Sequence of chain 2.D:
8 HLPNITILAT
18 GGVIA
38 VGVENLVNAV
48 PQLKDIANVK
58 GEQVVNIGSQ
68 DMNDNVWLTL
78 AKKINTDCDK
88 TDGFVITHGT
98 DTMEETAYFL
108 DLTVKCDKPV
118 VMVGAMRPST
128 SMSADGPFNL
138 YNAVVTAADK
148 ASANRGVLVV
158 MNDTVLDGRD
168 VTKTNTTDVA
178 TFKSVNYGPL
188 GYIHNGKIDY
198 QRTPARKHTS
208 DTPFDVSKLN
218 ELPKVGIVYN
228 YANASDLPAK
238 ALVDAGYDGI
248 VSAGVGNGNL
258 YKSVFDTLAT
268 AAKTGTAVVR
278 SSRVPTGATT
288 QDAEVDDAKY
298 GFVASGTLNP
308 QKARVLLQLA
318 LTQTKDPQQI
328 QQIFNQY

Binding-site contacts:
Ligand atom OXT contacts residue SER66 of chain 2.D at 2.8 Å (h-bond).
Ligand atom N contacts residue ASP98 of chain 2.D at 2.9 Å (salt-bridge).
Ligand atom N contacts residue GLN67 of chain 2.D at 3.0 Å (h-bond).
Ligand atom CA contacts residue GLN67 of chain 2.D at 4.0 Å.
Ligand atom CB contacts residue GLU291 of chain 2.C at 3.4 Å.
Ligand atom C contacts residue GLN67 of chain 2.D at 3.8 Å.
Ligand atom C contacts residue GLY96 of chain 2.D at 3.5 Å.
Ligand atom O contacts residue GLN67 of chain 2.D at 4.1 Å.
Ligand atom OXT contacts residue VAL20 of chain 2.D at 4.1 Å.
Ligand atom N contacts residue ASN256 of chain 2.C at 3.5 Å (h-bond).
Ligand atom CG contacts residue ALA122 of chain 2.D at 3.9 Å (hydrophobic).
Ligand atom CG contacts residue THR97 of chain 2.D at 3.0 Å.
Ligand atom OD2 contacts residue ALA122 of chain 2.D at 3.9 Å.
Ligand atom N contacts residue GLU291 of chain 2.C at 2.7 Å (salt-bridge).
Ligand atom CA contacts residue VAL20 of chain 2.D at 3.8 Å (hydrophobic).
Ligand atom OXT contacts residue GLY65 of chain 2.D at 3.4 Å.
Ligand atom O contacts residue SER66 of chain 2.D at 2.4 Å (h-bond).
Ligand atom OD2 contacts residue GLY96 of chain 2.D at 3.3 Å.
Ligand atom OD1 contacts residue ALA122 of chain 2.D at 3.0 Å (h-bond).
Ligand atom O contacts residue GLY96 of chain 2.D at 3.4 Å.
Ligand atom C contacts residue ASP98 of chain 2.D at 3.9 Å.
Ligand atom CB contacts residue THR97 of chain 2.D at 3.5 Å.
Ligand atom O contacts residue THR97 of chain 2.D at 3.2 Å (h-bond).
Ligand atom CB contacts residue VAL20 of chain 2.D at 3.6 Å (hydrophobic).
Ligand atom CA contacts residue ASP98 of chain 2.D at 3.8 Å.
Ligand atom OD2 contacts residue VAL20 of chain 2.D at 2.9 Å (h-bond).
Ligand atom C contacts residue THR97 of chain 2.D at 3.8 Å.
Ligand atom CG contacts residue VAL20 of chain 2.D at 3.2 Å (hydrophobic).
Ligand atom OD1 contacts residue VAL20 of chain 2.D at 3.6 Å.
Ligand atom CA contacts residue GLU291 of chain 2.C at 3.3 Å.
Ligand atom OD2 contacts residue THR97 of chain 2.D at 3.0 Å (h-bond).
Ligand atom C contacts residue SER66 of chain 2.D at 3.4 Å.
Ligand atom OD1 contacts residue THR97 of chain 2.D at 2.6 Å (h-bond).
Ligand atom O contacts residue ASP98 of chain 2.D at 2.9 Å (salt-bridge).
Ligand atom OXT contacts residue GLN67 of chain 2.D at 3.8 Å.
Ligand atom OD1 contacts residue MET123 of chain 2.D at 4.2 Å.
Ligand atom OD2 contacts residue GLY19 of chain 2.D at 3.9 Å.
Ligand atom OXT contacts residue GLY19 of chain 2.D at 3.3 Å.
Ligand atom CB contacts residue ASP98 of chain 2.D at 3.4 Å.
Ligand atom OXT contacts residue GLY96 of chain 2.D at 3.2 Å.

Sequence of chain 2.C:
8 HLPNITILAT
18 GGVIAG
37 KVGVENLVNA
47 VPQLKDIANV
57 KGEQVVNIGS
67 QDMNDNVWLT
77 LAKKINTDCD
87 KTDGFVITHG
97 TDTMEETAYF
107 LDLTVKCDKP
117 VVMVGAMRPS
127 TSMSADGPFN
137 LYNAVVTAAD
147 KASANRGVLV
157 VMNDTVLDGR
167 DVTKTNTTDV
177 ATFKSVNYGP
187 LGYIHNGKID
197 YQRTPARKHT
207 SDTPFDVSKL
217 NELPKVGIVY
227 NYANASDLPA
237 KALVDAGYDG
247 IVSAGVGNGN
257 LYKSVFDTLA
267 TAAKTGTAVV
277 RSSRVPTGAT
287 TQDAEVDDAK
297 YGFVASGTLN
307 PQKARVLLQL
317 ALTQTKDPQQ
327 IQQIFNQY

This small molecule binds to this protein.
Small molecule (SMILES): N[C@@H](CC(=O)O)C(=O)O